Binding-site contacts:
Ligand atom O5 contacts residue ASN179 of chain 1.A at 2.4 Å (h-bond).
Ligand atom C7 contacts residue ASN179 of chain 1.A at 3.3 Å.
Ligand atom O7 contacts residue THR310 of chain 1.A at 3.3 Å (h-bond).
Ligand atom C4 contacts residue ASN179 of chain 1.A at 4.2 Å.
Ligand atom C5 contacts residue ASN179 of chain 1.A at 3.6 Å.
Ligand atom O6 contacts residue TRP434 of chain 1.A at 3.0 Å (h-bond).
Ligand atom C1 contacts residue ASN179 of chain 1.A at 1.4 Å.
Ligand atom C8 contacts residue NAG1 of chain 1.D at 3.7 Å.
Ligand atom C8 contacts residue ASN311 of chain 1.A at 4.0 Å.
Ligand atom C2 contacts residue ASN179 of chain 1.A at 2.5 Å.
Ligand atom C1 contacts residue THR308 of chain 1.A at 4.3 Å.
Ligand atom C3 contacts residue ASN179 of chain 1.A at 3.8 Å.
Ligand atom C7 contacts residue NAG1 of chain 1.D at 4.0 Å.
Ligand atom C6 contacts residue THR308 of chain 1.A at 3.6 Å.
Ligand atom O6 contacts residue HIS307 of chain 1.A at 4.0 Å.
Ligand atom C2 contacts residue THR310 of chain 1.A at 4.4 Å.
Ligand atom C6 contacts residue HIS307 of chain 1.A at 3.8 Å.
Ligand atom C2 contacts residue NAG1 of chain 1.D at 4.3 Å.
Ligand atom O6 contacts residue THR308 of chain 1.A at 2.8 Å (h-bond).
Ligand atom O5 contacts residue THR310 of chain 1.A at 4.4 Å.
Ligand atom O7 contacts residue ASN179 of chain 1.A at 3.2 Å (h-bond).
Ligand atom N2 contacts residue NAG1 of chain 1.D at 3.5 Å.
Ligand atom C5 contacts residue THR308 of chain 1.A at 4.1 Å.
Ligand atom C7 contacts residue SER312 of chain 1.A at 3.7 Å.
Ligand atom O7 contacts residue ASN311 of chain 1.A at 3.3 Å.
Ligand atom C1 contacts residue THR310 of chain 1.A at 4.1 Å.
Ligand atom N2 contacts residue ASN179 of chain 1.A at 2.9 Å (h-bond).
Ligand atom C1 contacts residue NAG1 of chain 1.D at 4.0 Å.
Ligand atom C8 contacts residue SER312 of chain 1.A at 3.4 Å.
Ligand atom C6 contacts residue TRP434 of chain 1.A at 3.9 Å (hydrophobic).
Ligand atom C7 contacts residue THR310 of chain 1.A at 4.2 Å.
Ligand atom O5 contacts residue THR308 of chain 1.A at 3.2 Å (h-bond).
Ligand atom C7 contacts residue ASN311 of chain 1.A at 4.1 Å.
Ligand atom O7 contacts residue SER312 of chain 1.A at 2.8 Å (h-bond).
Ligand atom O6 contacts residue PHE438 of chain 1.A at 4.0 Å.

Sequence of chain 1.A:
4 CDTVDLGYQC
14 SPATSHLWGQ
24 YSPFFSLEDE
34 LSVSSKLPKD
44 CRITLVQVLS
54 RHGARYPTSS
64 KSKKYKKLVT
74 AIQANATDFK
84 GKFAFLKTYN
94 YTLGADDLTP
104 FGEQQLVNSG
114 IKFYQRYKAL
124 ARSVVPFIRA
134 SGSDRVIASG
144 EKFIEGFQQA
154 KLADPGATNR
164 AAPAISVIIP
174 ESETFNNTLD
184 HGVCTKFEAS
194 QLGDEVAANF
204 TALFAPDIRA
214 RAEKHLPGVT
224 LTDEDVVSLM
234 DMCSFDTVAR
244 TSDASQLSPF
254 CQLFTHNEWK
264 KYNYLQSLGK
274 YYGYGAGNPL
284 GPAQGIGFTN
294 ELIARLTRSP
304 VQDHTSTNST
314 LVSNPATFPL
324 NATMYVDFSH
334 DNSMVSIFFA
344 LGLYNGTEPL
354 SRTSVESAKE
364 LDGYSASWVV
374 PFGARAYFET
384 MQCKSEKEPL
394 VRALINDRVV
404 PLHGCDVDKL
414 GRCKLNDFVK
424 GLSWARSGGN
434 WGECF

The protein below binds the small molecule below.
Small molecule (SMILES): CC(=O)N[C@@H]1[C@@H](O)[C@H](O)[C@@H](CO)O[C@H]1O